Binding-site contacts:
Ligand atom O15 contacts residue PHE130 of chain 1.A at 3.4 Å.
Ligand atom O22 contacts residue PHE130 of chain 1.A at 3.5 Å.
Ligand atom C16 contacts residue ASN199 of chain 1.A at 3.7 Å.
Ligand atom C36 contacts residue LEU203 of chain 1.A at 3.6 Å (hydrophobic).
Ligand atom C11 contacts residue TRP165 of chain 1.A at 3.4 Å (hydrophobic).
Ligand atom C01 contacts residue TYR168 of chain 1.A at 3.7 Å (hydrophobic).
Ligand atom C24 contacts residue PHE130 of chain 1.A at 3.5 Å (hydrophobic).
Ligand atom N34 contacts residue TRP158 of chain 1.A at 3.3 Å.
Ligand atom N20 contacts residue PHE130 of chain 1.A at 3.5 Å.
Ligand atom C19 contacts residue PHE130 of chain 1.A at 3.3 Å (hydrophobic).
Ligand atom C35 contacts residue PHE134 of chain 1.A at 3.6 Å (hydrophobic).
Ligand atom N32 contacts residue PHE134 of chain 1.A at 3.5 Å.
Ligand atom O15 contacts residue ASN196 of chain 1.A at 3.7 Å.
Ligand atom C19 contacts residue ASN199 of chain 1.A at 3.3 Å.
Ligand atom C05 contacts residue TRP123 of chain 1.A at 3.5 Å (hydrophobic).
Ligand atom C43 contacts residue TRP158 of chain 1.A at 3.7 Å (hydrophobic).
Ligand atom N20 contacts residue ASN196 of chain 1.A at 3.2 Å (h-bond).
Ligand atom N32 contacts residue LEU203 of chain 1.A at 3.6 Å.
Ligand atom C23 contacts residue PHE130 of chain 1.A at 3.6 Å (hydrophobic).
Ligand atom C01 contacts residue THR169 of chain 1.A at 3.4 Å.
Ligand atom C11 contacts residue ASN196 of chain 1.A at 3.6 Å.
Ligand atom O22 contacts residue ILE127 of chain 1.A at 3.7 Å.
Ligand atom C38 contacts residue PHE204 of chain 1.A at 3.6 Å (hydrophobic).
Ligand atom C45 contacts residue THR141 of chain 1.A at 3.0 Å.
Ligand atom C16 contacts residue ILE127 of chain 1.A at 3.6 Å (hydrophobic).
Ligand atom N33 contacts residue PHE134 of chain 1.A at 3.5 Å.
Ligand atom O22 contacts residue ASN199 of chain 1.A at 2.8 Å (h-bond).
Ligand atom C36 contacts residue PHE134 of chain 1.A at 3.6 Å (hydrophobic).
Ligand atom C11 contacts residue THR169 of chain 1.A at 3.3 Å.
Ligand atom C24 contacts residue ASN199 of chain 1.A at 3.7 Å.
Ligand atom N34 contacts residue PHE134 of chain 1.A at 3.6 Å.
Ligand atom N33 contacts residue GLU200 of chain 1.A at 3.6 Å.
Ligand atom C40 contacts residue THR141 of chain 1.A at 3.4 Å.
Ligand atom N34 contacts residue GLU200 of chain 1.A at 3.6 Å.
Ligand atom C26 contacts residue MET162 of chain 1.A at 3.5 Å (hydrophobic).
Ligand atom O15 contacts residue TRP227 of chain 1.A at 3.6 Å.
Ligand atom C10 contacts residue THR169 of chain 1.A at 3.3 Å.
Ligand atom C16 contacts residue TRP227 of chain 1.A at 3.4 Å (hydrophobic).
Ligand atom C45 contacts residue PHE204 of chain 1.A at 3.2 Å (hydrophobic).
Ligand atom C28 contacts residue ASN196 of chain 1.A at 3.4 Å.

The small molecule below binds the protein below.
Small molecule (SMILES): Cc1ccc(-n2nc3ccc(NC(=O)COc4ccccc4C)cc3n2)cc1

Sequence of chain 1.A:
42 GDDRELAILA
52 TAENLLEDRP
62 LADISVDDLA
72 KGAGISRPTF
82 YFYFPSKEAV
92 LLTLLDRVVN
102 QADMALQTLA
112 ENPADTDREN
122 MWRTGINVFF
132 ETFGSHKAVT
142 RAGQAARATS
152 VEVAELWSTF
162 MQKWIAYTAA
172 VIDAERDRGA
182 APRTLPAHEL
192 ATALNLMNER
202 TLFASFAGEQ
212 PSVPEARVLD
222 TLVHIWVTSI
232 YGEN